Sequence of chain 5.A:
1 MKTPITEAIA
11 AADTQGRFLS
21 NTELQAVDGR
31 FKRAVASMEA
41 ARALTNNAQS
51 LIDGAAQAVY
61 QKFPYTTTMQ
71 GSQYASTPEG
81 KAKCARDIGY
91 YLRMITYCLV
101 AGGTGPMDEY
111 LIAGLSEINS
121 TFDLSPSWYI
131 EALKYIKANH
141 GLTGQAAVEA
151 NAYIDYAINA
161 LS

This protein binds this small molecule.
Small molecule (SMILES): C=CC1=C(C)/C(=C/c2[nH]c(/C=C3\N=C(/C=C4\NC(=O)C(C)=C4C=C)C(C)=C3CCC(=O)O)c(CCC(=O)O)c2C)NC1=O

Sequence of chain 6.B:
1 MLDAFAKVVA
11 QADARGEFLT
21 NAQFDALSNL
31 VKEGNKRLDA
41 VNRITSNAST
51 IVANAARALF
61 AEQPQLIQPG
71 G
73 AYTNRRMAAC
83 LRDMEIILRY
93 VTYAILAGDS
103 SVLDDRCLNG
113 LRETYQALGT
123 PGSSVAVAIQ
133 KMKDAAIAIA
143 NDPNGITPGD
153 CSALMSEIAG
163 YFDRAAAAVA

Binding-site contacts:
Ligand atom CGD contacts residue SER72 of chain 5.A at 3.2 Å.
Ligand atom NB contacts residue ASN76 of chain 6.B at 3.3 Å (h-bond).
Ligand atom C3B contacts residue ASN76 of chain 6.B at 3.5 Å.
Ligand atom CBD contacts residue SER72 of chain 5.A at 3.0 Å.
Ligand atom C4A contacts residue ARG86 of chain 5.A at 3.3 Å.
Ligand atom CAD contacts residue SER72 of chain 5.A at 3.5 Å.
Ligand atom CAC contacts residue CYS84 of chain 5.A at 1.8 Å (hydrophobic).
Ligand atom NC contacts residue GLN73 of chain 5.A at 3.0 Å (h-bond).
Ligand atom OC contacts residue ALA75 of chain 5.A at 2.7 Å (h-bond).
Ligand atom CAB contacts residue TYR110 of chain 5.A at 3.3 Å (hydrophobic).
Ligand atom O1A contacts residue ARG86 of chain 5.A at 2.8 Å (salt-bridge).
Ligand atom C3C contacts residue CYS84 of chain 5.A at 2.7 Å (hydrophobic).
Ligand atom CHB contacts residue ASP87 of chain 5.A at 3.5 Å.
Ligand atom CGA contacts residue LYS83 of chain 5.A at 3.5 Å.
Ligand atom NA contacts residue ARG86 of chain 5.A at 2.9 Å (salt-bridge).
Ligand atom O1D contacts residue ARG57 of chain 6.B at 3.1 Å (salt-bridge).
Ligand atom OB contacts residue THR75 of chain 6.B at 3.0 Å (h-bond).
Ligand atom OC contacts residue TYR74 of chain 5.A at 3.3 Å.
Ligand atom ND contacts residue ASP87 of chain 5.A at 2.8 Å (salt-bridge).
Ligand atom C1A contacts residue ARG86 of chain 5.A at 3.1 Å.
Ligand atom CMD contacts residue SER72 of chain 5.A at 3.3 Å.
Ligand atom CMA contacts residue ILE118 of chain 5.A at 3.5 Å (hydrophobic).
Ligand atom ND contacts residue LEU124 of chain 5.A at 3.5 Å.
Ligand atom O1D contacts residue SER72 of chain 5.A at 2.8 Å (h-bond).
Ligand atom CMD contacts residue GLN73 of chain 5.A at 3.3 Å.
Ligand atom CBB contacts residue TYR110 of chain 5.A at 3.5 Å (hydrophobic).
Ligand atom C4B contacts residue ASN76 of chain 6.B at 3.4 Å.
Ligand atom CBC contacts residue CYS84 of chain 5.A at 2.8 Å (hydrophobic).
Ligand atom OC contacts residue THR66 of chain 5.A at 3.5 Å.
Ligand atom C2C contacts residue CYS84 of chain 5.A at 3.1 Å (hydrophobic).
Ligand atom C1B contacts residue ASN76 of chain 6.B at 3.4 Å.
Ligand atom O1A contacts residue LYS83 of chain 5.A at 3.5 Å (salt-bridge).
Ligand atom C3C contacts residue TRP128 of chain 5.A at 3.4 Å (hydrophobic).
Ligand atom CMC contacts residue TRP128 of chain 5.A at 3.1 Å (hydrophobic).
Ligand atom NA contacts residue ASP87 of chain 5.A at 2.8 Å (salt-bridge).
Ligand atom CHD contacts residue TYR129 of chain 5.A at 3.3 Å (hydrophobic).
Ligand atom O2A contacts residue LYS83 of chain 5.A at 2.7 Å (salt-bridge).
Ligand atom C4C contacts residue CYS84 of chain 5.A at 3.5 Å (hydrophobic).
Ligand atom C2B contacts residue ASN76 of chain 6.B at 3.5 Å.
Ligand atom CBC contacts residue TYR129 of chain 5.A at 3.3 Å (hydrophobic).